Binding-site contacts:
Ligand atom C3 contacts residue TYR162 of chain 2.A at 4.0 Å (hydrophobic).
Ligand atom O1 contacts residue ARG217 of chain 2.A at 3.5 Å (salt-bridge).
Ligand atom C5 contacts residue PRO105 of chain 2.A at 4.0 Å (hydrophobic).
Ligand atom O1 contacts residue GLY104 of chain 2.A at 3.4 Å.
Ligand atom C3 contacts residue ARG217 of chain 2.A at 3.8 Å.
Ligand atom C4 contacts residue ILE198 of chain 2.A at 3.9 Å (hydrophobic).
Ligand atom C3 contacts residue TYR106 of chain 2.A at 3.6 Å (hydrophobic).
Ligand atom C4 contacts residue ARG217 of chain 2.A at 4.0 Å.
Ligand atom C5 contacts residue LEU77 of chain 2.A at 3.9 Å (hydrophobic).
Ligand atom O3 contacts residue FE1 of chain 2.B at 2.3 Å.
Ligand atom O3 contacts residue TYR106 of chain 2.A at 3.7 Å.
Ligand atom C2 contacts residue HIS222 of chain 2.A at 4.0 Å.
Ligand atom O3 contacts residue TYR162 of chain 2.A at 2.8 Å (h-bond).
Ligand atom C2 contacts residue HIS220 of chain 2.A at 4.1 Å.
Ligand atom O3 contacts residue HIS220 of chain 2.A at 3.7 Å.
Ligand atom O1 contacts residue GLN236 of chain 2.A at 4.2 Å.
Ligand atom C3 contacts residue TYR196 of chain 2.A at 3.3 Å (hydrophobic).
Ligand atom O2 contacts residue TYR162 of chain 2.A at 3.7 Å.
Ligand atom C4 contacts residue TYR106 of chain 2.A at 3.4 Å (hydrophobic).
Ligand atom O2 contacts residue FE1 of chain 2.B at 2.0 Å.
Ligand atom C1 contacts residue GLY104 of chain 2.A at 4.0 Å.
Ligand atom O1 contacts residue ILE102 of chain 2.A at 3.0 Å.
Ligand atom C5 contacts residue ARG217 of chain 2.A at 4.1 Å.
Ligand atom C1 contacts residue PRO105 of chain 2.A at 3.8 Å (hydrophobic).
Ligand atom C2 contacts residue PRO105 of chain 2.A at 4.1 Å (hydrophobic).
Ligand atom O2 contacts residue HIS222 of chain 2.A at 2.8 Å (h-bond).
Ligand atom O2 contacts residue ARG217 of chain 2.A at 2.9 Å (salt-bridge).
Ligand atom C2 contacts residue FE1 of chain 2.B at 2.9 Å.
Ligand atom C6 contacts residue PRO105 of chain 2.A at 3.7 Å (hydrophobic).
Ligand atom C3 contacts residue FE1 of chain 2.B at 3.0 Å.
Ligand atom C6 contacts residue VAL81 of chain 2.A at 3.7 Å (hydrophobic).
Ligand atom C6 contacts residue ARG217 of chain 2.A at 3.9 Å.
Ligand atom C2 contacts residue ARG217 of chain 2.A at 3.4 Å.
Ligand atom C5 contacts residue TYR106 of chain 2.A at 4.2 Å (hydrophobic).
Ligand atom C5 contacts residue ILE198 of chain 2.A at 3.8 Å (hydrophobic).
Ligand atom O3 contacts residue TYR196 of chain 2.A at 3.0 Å.
Ligand atom C1 contacts residue ARG217 of chain 2.A at 3.7 Å.
Ligand atom O2 contacts residue HIS220 of chain 2.A at 3.1 Å (h-bond).
Ligand atom C4 contacts residue TYR196 of chain 2.A at 3.1 Å (hydrophobic).
Ligand atom C5 contacts residue VAL81 of chain 2.A at 3.8 Å (hydrophobic).

Sequence of chain 2.A:
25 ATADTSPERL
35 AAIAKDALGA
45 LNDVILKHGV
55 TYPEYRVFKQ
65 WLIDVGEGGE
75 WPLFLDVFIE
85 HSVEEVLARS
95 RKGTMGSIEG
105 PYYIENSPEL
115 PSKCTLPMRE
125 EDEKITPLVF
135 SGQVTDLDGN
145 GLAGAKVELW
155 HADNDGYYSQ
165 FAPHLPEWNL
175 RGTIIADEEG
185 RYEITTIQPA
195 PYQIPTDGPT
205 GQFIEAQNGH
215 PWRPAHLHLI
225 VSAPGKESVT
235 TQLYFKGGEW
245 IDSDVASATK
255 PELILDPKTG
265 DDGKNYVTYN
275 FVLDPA

This small molecule binds to this protein.
Small molecule (SMILES): Oc1cccc(O)c1O